A small-molecule ligand and the protein it binds are described below.
Small molecule (SMILES): Nc1ncnc2c1ncn2[C@@H]1O[C@H](CO)[C@@H](O)[C@H]1O

Sequence of chain 2.A:
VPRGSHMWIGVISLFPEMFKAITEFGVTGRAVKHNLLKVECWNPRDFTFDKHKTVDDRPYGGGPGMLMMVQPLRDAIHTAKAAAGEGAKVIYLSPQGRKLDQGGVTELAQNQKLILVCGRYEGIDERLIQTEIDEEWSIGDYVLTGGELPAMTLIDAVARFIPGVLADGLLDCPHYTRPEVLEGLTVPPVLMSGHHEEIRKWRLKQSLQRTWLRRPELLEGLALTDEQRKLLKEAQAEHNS

Binding-site contacts:
Ligand atom C8 contacts residue LEU158 of chain 2.A at 3.4 Å (hydrophobic).
Ligand atom N3 contacts residue PRO164 of chain 2.A at 3.7 Å.
Ligand atom O3' contacts residue GLY133 of chain 2.A at 3.3 Å.
Ligand atom C3' contacts residue TYR106 of chain 2.A at 3.6 Å (hydrophobic).
Ligand atom N3 contacts residue SER108 of chain 2.A at 3.1 Å (h-bond).
Ligand atom C5' contacts residue LEU158 of chain 2.A at 3.7 Å (hydrophobic).
Ligand atom N6 contacts residue GLY154 of chain 2.A at 3.1 Å (h-bond).
Ligand atom C4' contacts residue GLY133 of chain 2.A at 3.3 Å.
Ligand atom N7 contacts residue TYR156 of chain 2.A at 3.7 Å.
Ligand atom C5' contacts residue TYR135 of chain 2.A at 3.3 Å (hydrophobic).
Ligand atom N7 contacts residue PRO109 of chain 2.A at 3.3 Å.
Ligand atom C2 contacts residue LEU107 of chain 2.A at 3.6 Å (hydrophobic).
Ligand atom N6 contacts residue SER152 of chain 2.A at 3.7 Å.
Ligand atom O2' contacts residue SER108 of chain 2.A at 3.0 Å.
Ligand atom O3' contacts residue LEU107 of chain 2.A at 3.6 Å.
Ligand atom C2' contacts residue LEU107 of chain 2.A at 3.8 Å (hydrophobic).
Ligand atom C5' contacts residue THR159 of chain 2.A at 3.8 Å.
Ligand atom C2 contacts residue PRO164 of chain 2.A at 3.6 Å (hydrophobic).
Ligand atom C1' contacts residue LEU107 of chain 2.A at 3.8 Å (hydrophobic).
Ligand atom O4' contacts residue GLY160 of chain 2.A at 3.0 Å.
Ligand atom O2' contacts residue PRO109 of chain 2.A at 3.4 Å.
Ligand atom C8 contacts residue PRO109 of chain 2.A at 3.8 Å (hydrophobic).
Ligand atom N3 contacts residue LEU107 of chain 2.A at 3.2 Å.
Ligand atom C4' contacts residue GLY161 of chain 2.A at 3.8 Å.
Ligand atom N7 contacts residue LEU158 of chain 2.A at 3.1 Å (h-bond).
Ligand atom C4 contacts residue SER108 of chain 2.A at 3.7 Å.
Ligand atom O3' contacts residue TYR106 of chain 2.A at 2.9 Å (h-bond).
Ligand atom C4 contacts residue PRO109 of chain 2.A at 3.7 Å (hydrophobic).
Ligand atom N1 contacts residue SER152 of chain 2.A at 3.6 Å.
Ligand atom N7 contacts residue VAL157 of chain 2.A at 3.8 Å.
Ligand atom C5 contacts residue PRO109 of chain 2.A at 3.5 Å (hydrophobic).
Ligand atom C2 contacts residue SER108 of chain 2.A at 3.2 Å.
Ligand atom O2' contacts residue TYR106 of chain 2.A at 3.4 Å (h-bond).
Ligand atom N1 contacts residue ILE153 of chain 2.A at 3.3 Å (h-bond).
Ligand atom O4' contacts residue GLY161 of chain 2.A at 3.2 Å (h-bond).
Ligand atom N6 contacts residue TYR156 of chain 2.A at 2.8 Å (h-bond).
Ligand atom C4' contacts residue GLY160 of chain 2.A at 3.7 Å.
Ligand atom O5' contacts residue LEU158 of chain 2.A at 3.2 Å (h-bond).
Ligand atom O2' contacts residue LEU107 of chain 2.A at 2.9 Å (h-bond).
Ligand atom N9 contacts residue PRO109 of chain 2.A at 3.8 Å.